Binding-site contacts:
Ligand atom O5 contacts residue ASN12 of chain 4.B at 2.4 Å (h-bond).
Ligand atom C7 contacts residue LEU10 of chain 4.B at 4.3 Å (hydrophobic).
Ligand atom C8 contacts residue ASN279 of chain 4.B at 3.2 Å.
Ligand atom C3 contacts residue ASN12 of chain 4.B at 3.7 Å.
Ligand atom C5 contacts residue GLY278 of chain 4.B at 3.9 Å.
Ligand atom C8 contacts residue LEU10 of chain 4.B at 3.4 Å (hydrophobic).
Ligand atom C7 contacts residue GLY278 of chain 4.B at 4.4 Å.
Ligand atom C8 contacts residue PRO9 of chain 4.B at 3.9 Å (hydrophobic).
Ligand atom N2 contacts residue LEU10 of chain 4.B at 4.3 Å.
Ligand atom C4 contacts residue ASN12 of chain 4.B at 4.1 Å.
Ligand atom O7 contacts residue ASN12 of chain 4.B at 3.4 Å (h-bond).
Ligand atom C8 contacts residue CYS11 of chain 4.B at 4.4 Å (hydrophobic).
Ligand atom C8 contacts residue ASN12 of chain 4.B at 4.3 Å.
Ligand atom C2 contacts residue ASN12 of chain 4.B at 2.2 Å.
Ligand atom N2 contacts residue ASN12 of chain 4.B at 2.8 Å (h-bond).
Ligand atom C8 contacts residue GLY278 of chain 4.B at 3.9 Å.
Ligand atom C6 contacts residue GLY278 of chain 4.B at 3.8 Å.
Ligand atom C7 contacts residue ASN12 of chain 4.B at 3.2 Å.
Ligand atom C8 contacts residue CYS341 of chain 4.B at 4.3 Å (hydrophobic).
Ligand atom C5 contacts residue ASN12 of chain 4.B at 3.6 Å.
Ligand atom C1 contacts residue ASN12 of chain 4.B at 1.4 Å.

The small molecule below binds the protein below.
Small molecule (SMILES): CC(=O)N[C@H]1[C@H](O[C@H]2[C@H](O)[C@@H](NC(C)=O)CO[C@@H]2CO)O[C@H](CO)[C@@H](O)[C@@H]1O

Sequence of chain 4.B:
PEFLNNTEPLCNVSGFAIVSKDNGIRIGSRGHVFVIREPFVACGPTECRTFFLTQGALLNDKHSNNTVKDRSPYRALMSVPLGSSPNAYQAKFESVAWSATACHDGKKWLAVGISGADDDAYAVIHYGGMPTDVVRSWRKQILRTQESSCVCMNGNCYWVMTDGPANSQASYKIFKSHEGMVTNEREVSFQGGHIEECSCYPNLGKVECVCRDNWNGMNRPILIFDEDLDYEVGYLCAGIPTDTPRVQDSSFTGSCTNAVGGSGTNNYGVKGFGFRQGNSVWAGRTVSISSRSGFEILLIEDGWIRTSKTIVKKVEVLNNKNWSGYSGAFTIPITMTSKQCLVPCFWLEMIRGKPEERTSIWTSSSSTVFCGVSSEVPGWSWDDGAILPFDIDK